This small molecule binds to this protein.
Small molecule (SMILES): O=C(O)[C@@H]1O[C@H](O[C@H]2[C@@H](OS(=O)(=O)O)O[C@@H](O)[C@H](NS(=O)(=O)O)[C@H]2O)[C@@H](OS(=O)(=O)O)[C@H](O)[C@@H]1O

Sequence of chain 15.F:
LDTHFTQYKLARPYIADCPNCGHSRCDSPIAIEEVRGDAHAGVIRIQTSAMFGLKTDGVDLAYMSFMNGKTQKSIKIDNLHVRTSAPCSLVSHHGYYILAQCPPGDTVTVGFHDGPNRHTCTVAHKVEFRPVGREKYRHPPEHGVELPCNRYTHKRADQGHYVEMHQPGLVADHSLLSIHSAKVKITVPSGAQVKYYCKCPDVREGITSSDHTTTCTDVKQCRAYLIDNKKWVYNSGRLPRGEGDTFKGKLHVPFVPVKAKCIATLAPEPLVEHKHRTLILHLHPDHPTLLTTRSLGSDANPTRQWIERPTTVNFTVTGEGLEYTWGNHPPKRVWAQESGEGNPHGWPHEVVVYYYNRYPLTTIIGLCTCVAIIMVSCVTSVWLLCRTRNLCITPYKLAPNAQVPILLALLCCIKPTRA

Binding-site contacts:
Ligand atom O6B contacts residue LYS156 of chain 15.F at 3.3 Å.
Ligand atom O6A contacts residue LEU62 of chain 15.F at 3.4 Å.
Ligand atom C5 contacts residue LEU62 of chain 15.F at 3.8 Å (hydrophobic).
Ligand atom O5 contacts residue ARG157 of chain 15.F at 3.8 Å.
Ligand atom OAF contacts residue THR4 of chain 15.F at 2.9 Å (h-bond).
Ligand atom O6A contacts residue HIS94 of chain 15.F at 3.2 Å (h-bond).
Ligand atom OAF contacts residue ARG157 of chain 15.F at 2.8 Å (salt-bridge).
Ligand atom C6 contacts residue SER93 of chain 15.F at 4.0 Å.
Ligand atom OAH contacts residue LEU2 of chain 15.F at 2.8 Å (h-bond).
Ligand atom O4 contacts residue LYS156 of chain 15.F at 3.5 Å.
Ligand atom C6 contacts residue HIS155 of chain 15.F at 3.4 Å.
Ligand atom O3 contacts residue ARG157 of chain 15.F at 3.3 Å (salt-bridge).
Ligand atom O5B contacts residue LYS156 of chain 15.F at 3.3 Å.
Ligand atom SAG contacts residue THR4 of chain 15.F at 3.9 Å.
Ligand atom SAG contacts residue ARG157 of chain 15.F at 3.6 Å (salt-bridge).
Ligand atom C3 contacts residue LYS156 of chain 15.F at 4.0 Å.
Ligand atom C6 contacts residue HIS94 of chain 15.F at 3.9 Å.
Ligand atom O6B contacts residue HIS155 of chain 15.F at 3.3 Å (h-bond).
Ligand atom C4 contacts residue LYS156 of chain 15.F at 4.0 Å.
Ligand atom C6 contacts residue LEU62 of chain 15.F at 3.5 Å (hydrophobic).
Ligand atom C2 contacts residue ALA158 of chain 15.F at 3.7 Å (hydrophobic).
Ligand atom O6B contacts residue ARG157 of chain 15.F at 3.3 Å (salt-bridge).
Ligand atom C3 contacts residue ARG157 of chain 15.F at 3.7 Å.
Ligand atom C5 contacts residue HIS155 of chain 15.F at 4.0 Å.
Ligand atom C3 contacts residue ALA158 of chain 15.F at 4.0 Å (hydrophobic).
Ligand atom O6B contacts residue LEU62 of chain 15.F at 4.0 Å.
Ligand atom O5 contacts residue LYS156 of chain 15.F at 3.4 Å.
Ligand atom OAH contacts residue ARG157 of chain 15.F at 3.1 Å (salt-bridge).
Ligand atom OAH contacts residue ASP3 of chain 15.F at 4.0 Å.
Ligand atom O6B contacts residue HIS94 of chain 15.F at 4.0 Å.
Ligand atom OAF contacts residue ALA158 of chain 15.F at 3.3 Å.
Ligand atom O3 contacts residue LYS156 of chain 15.F at 3.0 Å.
Ligand atom O5 contacts residue HIS155 of chain 15.F at 3.6 Å.
Ligand atom OAH contacts residue THR4 of chain 15.F at 3.7 Å.
Ligand atom O3 contacts residue ALA158 of chain 15.F at 3.0 Å (h-bond).
Ligand atom OBI contacts residue LYS156 of chain 15.F at 4.0 Å.
Ligand atom O6A contacts residue HIS155 of chain 15.F at 3.8 Å.
Ligand atom O4 contacts residue SER93 of chain 15.F at 3.0 Å (h-bond).
Ligand atom O6A contacts residue SER93 of chain 15.F at 3.2 Å.
Ligand atom O4 contacts residue HIS155 of chain 15.F at 3.5 Å (h-bond).